The small molecule below binds the protein below.
Small molecule (SMILES): CC(=O)N[C@H]1[C@H](O[C@H]2[C@H](O)[C@@H](NC(C)=O)CO[C@@H]2CO)O[C@H](CO)[C@@H](O[C@@H]2O[C@H](CO[C@H]3O[C@H](CO[C@H]4O[C@H](CO)[C@@H](O)[C@H](O)[C@@H]4O)[C@@H](O)[C@H](O[C@H]4O[C@H](CO)[C@@H](O)[C@H](O)[C@@H]4O)[C@@H]3O)[C@@H](O)[C@H](O[C@H]3O[C@H](CO)[C@@H](O)[C@H](O)[C@@H]3O[C@H]3O[C@H](CO)[C@@H](O)[C@H](O)[C@@H]3O[C@H]3O[C@H](CO)[C@@H](O)[C@H](O)[C@@H]3O)[C@@H]2O)[C@@H]1O

Binding-site contacts:
Ligand atom O5 contacts residue ALA264 of chain 1.B at 3.3 Å (h-bond).
Ligand atom C8 contacts residue GLU261 of chain 1.B at 3.4 Å.
Ligand atom C1 contacts residue ALA461 of chain 1.B at 3.2 Å (hydrophobic).
Ligand atom C7 contacts residue ASN185 of chain 1.B at 3.2 Å.
Ligand atom C1 contacts residue PRO268 of chain 1.B at 3.4 Å (hydrophobic).
Ligand atom N2 contacts residue ASN185 of chain 1.B at 3.0 Å (h-bond).
Ligand atom O7 contacts residue ASN185 of chain 1.B at 2.8 Å.
Ligand atom C3 contacts residue GLY246 of chain 1.B at 3.5 Å.
Ligand atom C7 contacts residue ASP255 of chain 1.B at 3.5 Å.
Ligand atom O6 contacts residue ALA262 of chain 1.B at 3.4 Å (h-bond).
Ligand atom C4 contacts residue ASP242 of chain 1.B at 3.4 Å.
Ligand atom O2 contacts residue ALA461 of chain 1.B at 3.3 Å (h-bond).
Ligand atom C4 contacts residue ALA262 of chain 1.B at 3.3 Å (hydrophobic).
Ligand atom C2 contacts residue ASN185 of chain 1.B at 2.5 Å.
Ligand atom O6 contacts residue ASP255 of chain 1.B at 3.0 Å (salt-bridge).
Ligand atom C8 contacts residue ASP255 of chain 1.B at 3.1 Å.
Ligand atom O3 contacts residue ASN462 of chain 1.B at 2.9 Å (h-bond).
Ligand atom O7 contacts residue GLN184 of chain 1.B at 3.4 Å (h-bond).
Ligand atom O4 contacts residue ALA262 of chain 1.B at 2.6 Å (h-bond).
Ligand atom O3 contacts residue GLY246 of chain 1.B at 2.9 Å (h-bond).
Ligand atom O2 contacts residue GLY246 of chain 1.B at 3.5 Å (h-bond).
Ligand atom O3 contacts residue TYR247 of chain 1.B at 3.4 Å.
Ligand atom O3 contacts residue PHE243 of chain 1.B at 3.2 Å (h-bond).
Ligand atom C2 contacts residue ALA461 of chain 1.B at 3.3 Å (hydrophobic).
Ligand atom O5 contacts residue ASN185 of chain 1.B at 2.4 Å (h-bond).
Ligand atom O6 contacts residue CYS254 of chain 1.B at 3.3 Å (h-bond).
Ligand atom O4 contacts residue THR245 of chain 1.B at 3.3 Å (h-bond).
Ligand atom C6 contacts residue ASP255 of chain 1.B at 2.9 Å.
Ligand atom N2 contacts residue ASP255 of chain 1.B at 2.9 Å (salt-bridge).
Ligand atom C2 contacts residue PHE243 of chain 1.B at 3.3 Å (hydrophobic).
Ligand atom O3 contacts residue ALA461 of chain 1.B at 2.6 Å (h-bond).
Ligand atom C6 contacts residue PHE449 of chain 1.B at 3.5 Å (hydrophobic).
Ligand atom O4 contacts residue ASP242 of chain 1.B at 2.8 Å (salt-bridge).
Ligand atom O3 contacts residue ASP242 of chain 1.B at 3.3 Å (salt-bridge).
Ligand atom O4 contacts residue ASN462 of chain 1.B at 3.4 Å (h-bond).
Ligand atom C1 contacts residue ASN185 of chain 1.B at 1.4 Å.
Ligand atom C8 contacts residue VAL260 of chain 1.B at 3.4 Å (hydrophobic).
Ligand atom O7 contacts residue THR267 of chain 1.B at 3.5 Å.
Ligand atom O3 contacts residue THR245 of chain 1.B at 3.3 Å (h-bond).
Ligand atom O2 contacts residue ALA264 of chain 1.B at 2.6 Å (h-bond).

Sequence of chain 1.B:
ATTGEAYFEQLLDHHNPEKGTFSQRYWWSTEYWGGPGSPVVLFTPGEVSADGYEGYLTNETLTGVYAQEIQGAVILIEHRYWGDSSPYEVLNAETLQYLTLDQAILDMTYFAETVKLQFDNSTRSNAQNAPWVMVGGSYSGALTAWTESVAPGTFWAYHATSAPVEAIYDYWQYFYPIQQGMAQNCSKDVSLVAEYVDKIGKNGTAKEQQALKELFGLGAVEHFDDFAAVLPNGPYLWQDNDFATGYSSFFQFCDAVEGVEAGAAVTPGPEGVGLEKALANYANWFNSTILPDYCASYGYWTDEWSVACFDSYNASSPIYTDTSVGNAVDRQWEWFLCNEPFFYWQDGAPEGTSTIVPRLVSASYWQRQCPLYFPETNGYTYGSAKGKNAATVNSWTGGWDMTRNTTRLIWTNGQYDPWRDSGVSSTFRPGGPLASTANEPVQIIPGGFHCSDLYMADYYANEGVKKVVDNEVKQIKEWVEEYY